Sequence of chain 2.A:
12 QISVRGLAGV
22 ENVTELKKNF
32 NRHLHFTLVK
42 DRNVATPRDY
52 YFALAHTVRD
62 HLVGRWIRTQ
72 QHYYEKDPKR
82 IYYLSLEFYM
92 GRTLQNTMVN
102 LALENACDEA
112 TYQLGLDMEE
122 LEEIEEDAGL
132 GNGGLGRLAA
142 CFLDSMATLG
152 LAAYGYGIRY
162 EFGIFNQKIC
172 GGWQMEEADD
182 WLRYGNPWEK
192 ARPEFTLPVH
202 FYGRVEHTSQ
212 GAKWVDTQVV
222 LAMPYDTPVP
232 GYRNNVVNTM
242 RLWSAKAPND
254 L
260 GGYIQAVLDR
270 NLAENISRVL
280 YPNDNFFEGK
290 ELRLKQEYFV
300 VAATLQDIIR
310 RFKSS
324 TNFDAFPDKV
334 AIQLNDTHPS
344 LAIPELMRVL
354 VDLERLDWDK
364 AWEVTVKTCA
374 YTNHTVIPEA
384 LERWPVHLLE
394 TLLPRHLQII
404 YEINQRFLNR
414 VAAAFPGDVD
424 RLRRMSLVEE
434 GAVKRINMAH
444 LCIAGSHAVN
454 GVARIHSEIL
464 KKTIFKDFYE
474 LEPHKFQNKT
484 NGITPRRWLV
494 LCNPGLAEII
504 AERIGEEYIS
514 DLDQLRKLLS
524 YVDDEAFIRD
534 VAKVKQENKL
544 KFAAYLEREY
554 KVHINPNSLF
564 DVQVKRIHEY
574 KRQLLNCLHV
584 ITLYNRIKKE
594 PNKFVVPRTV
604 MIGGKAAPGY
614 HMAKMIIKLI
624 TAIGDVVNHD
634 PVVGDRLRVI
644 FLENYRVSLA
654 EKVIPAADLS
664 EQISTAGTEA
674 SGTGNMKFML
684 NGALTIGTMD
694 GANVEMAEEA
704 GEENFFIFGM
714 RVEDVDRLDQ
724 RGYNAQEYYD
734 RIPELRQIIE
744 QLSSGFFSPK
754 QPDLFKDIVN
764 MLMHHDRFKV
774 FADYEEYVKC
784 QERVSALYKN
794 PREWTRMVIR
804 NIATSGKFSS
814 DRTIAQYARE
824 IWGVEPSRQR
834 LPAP

Binding-site contacts:
Ligand atom C5 contacts residue ASN407 of chain 2.A at 4.5 Å.
Ligand atom O5 contacts residue TYR404 of chain 2.A at 2.9 Å.
Ligand atom O6 contacts residue TYR404 of chain 2.A at 3.0 Å (h-bond).
Ligand atom O6 contacts residue ASN407 of chain 2.A at 2.9 Å (h-bond).
Ligand atom C5 contacts residue TYR404 of chain 2.A at 4.0 Å (hydrophobic).
Ligand atom C6 contacts residue ASN407 of chain 2.A at 3.7 Å.
Ligand atom O6 contacts residue GLU405 of chain 2.A at 3.6 Å.
Ligand atom C6 contacts residue GLU405 of chain 2.A at 3.8 Å.
Ligand atom C6 contacts residue GLN408 of chain 2.A at 3.4 Å.
Ligand atom C2 contacts residue VAL431 of chain 2.A at 4.5 Å (hydrophobic).
Ligand atom O4 contacts residue TYR404 of chain 2.A at 4.3 Å.
Ligand atom C2 contacts residue LYS437 of chain 2.A at 3.2 Å.
Ligand atom O3 contacts residue TYR404 of chain 2.A at 4.5 Å.
Ligand atom O2 contacts residue GLU433 of chain 2.A at 3.4 Å (salt-bridge).
Ligand atom O3 contacts residue LYS437 of chain 2.A at 3.2 Å (salt-bridge).
Ligand atom C1 contacts residue TYR404 of chain 2.A at 3.5 Å (hydrophobic).
Ligand atom C2 contacts residue TYR404 of chain 2.A at 4.3 Å (hydrophobic).
Ligand atom C3 contacts residue LYS437 of chain 2.A at 3.8 Å.
Ligand atom O2 contacts residue LYS437 of chain 2.A at 2.5 Å (salt-bridge).
Ligand atom C6 contacts residue TYR404 of chain 2.A at 3.4 Å (hydrophobic).
Ligand atom O5 contacts residue VAL431 of chain 2.A at 4.3 Å.
Ligand atom O5 contacts residue ASN407 of chain 2.A at 3.8 Å.
Ligand atom O4 contacts residue GLN408 of chain 2.A at 3.9 Å.
Ligand atom C4 contacts residue TYR404 of chain 2.A at 3.8 Å (hydrophobic).
Ligand atom C2 contacts residue GLU433 of chain 2.A at 4.3 Å.
Ligand atom C5 contacts residue GLN408 of chain 2.A at 3.8 Å.
Ligand atom O6 contacts residue GLN408 of chain 2.A at 2.7 Å (h-bond).

This protein binds this small molecule.
Small molecule (SMILES): OC[C@H]1O[C@H](O[C@H]2[C@H](O)[C@@H](O)CO[C@@H]2CO)[C@H](O)[C@@H](O)[C@@H]1O